Binding-site contacts:
Ligand atom C28 contacts residue PHE129 of chain 3.A at 3.0 Å (hydrophobic).
Ligand atom C11 contacts residue PHE140 of chain 3.A at 3.9 Å (hydrophobic).
Ligand atom O5 contacts residue ARG23 of chain 1.A at 4.0 Å.
Ligand atom O1 contacts residue PHE129 of chain 3.A at 3.9 Å.
Ligand atom C20 contacts residue TYR20 of chain 1.A at 3.5 Å (hydrophobic).
Ligand atom C20 contacts residue LEU24 of chain 1.A at 3.7 Å (hydrophobic).
Ligand atom O2 contacts residue PHE140 of chain 3.A at 3.9 Å.
Ligand atom O6 contacts residue PHE97 of chain 3.A at 3.6 Å.
Ligand atom C31 contacts residue PHE162 of chain 3.A at 3.8 Å (hydrophobic).
Ligand atom C22 contacts residue PHE140 of chain 3.A at 3.9 Å (hydrophobic).
Ligand atom C19 contacts residue PHE140 of chain 3.A at 3.9 Å (hydrophobic).
Ligand atom C32 contacts residue PHE162 of chain 3.A at 3.1 Å (hydrophobic).
Ligand atom O6 contacts residue HIS189 of chain 1.A at 2.4 Å (h-bond).
Ligand atom C17 contacts residue PHE140 of chain 3.A at 3.9 Å (hydrophobic).
Ligand atom C3 contacts residue TYR20 of chain 1.A at 3.8 Å (hydrophobic).
Ligand atom C20 contacts residue PHE19 of chain 1.A at 3.9 Å (hydrophobic).
Ligand atom C23 contacts residue PHE140 of chain 3.A at 3.7 Å (hydrophobic).
Ligand atom C27 contacts residue CYS86 of chain 3.A at 3.7 Å (hydrophobic).
Ligand atom C12 contacts residue PHE129 of chain 3.A at 3.8 Å (hydrophobic).
Ligand atom C27 contacts residue SER101 of chain 3.A at 3.7 Å.
Ligand atom C23 contacts residue PHE129 of chain 3.A at 3.9 Å (hydrophobic).
Ligand atom C18 contacts residue LEU154 of chain 3.A at 3.2 Å (hydrophobic).
Ligand atom C9 contacts residue PHE140 of chain 3.A at 3.9 Å (hydrophobic).
Ligand atom C7 contacts residue LEU24 of chain 1.A at 4.0 Å (hydrophobic).
Ligand atom C1 contacts residue THR88 of chain 3.A at 4.0 Å.
Ligand atom O1 contacts residue TYR20 of chain 1.A at 3.5 Å (h-bond).
Ligand atom C18 contacts residue HIS189 of chain 1.A at 3.4 Å.
Ligand atom C3 contacts residue HIS189 of chain 1.A at 3.5 Å.
Ligand atom C26 contacts residue CYS86 of chain 3.A at 3.9 Å (hydrophobic).
Ligand atom C1 contacts residue TYR20 of chain 1.A at 3.6 Å (hydrophobic).
Ligand atom C21 contacts residue PHE140 of chain 3.A at 3.1 Å (hydrophobic).
Ligand atom C5 contacts residue TYR20 of chain 1.A at 4.1 Å (hydrophobic).
Ligand atom C12 contacts residue PHE140 of chain 3.A at 3.1 Å (hydrophobic).
Ligand atom C2 contacts residue TYR20 of chain 1.A at 3.8 Å (hydrophobic).
Ligand atom C2 contacts residue PHE97 of chain 3.A at 3.8 Å (hydrophobic).
Ligand atom C14 contacts residue PHE140 of chain 3.A at 4.1 Å (hydrophobic).
Ligand atom O6 contacts residue TYR20 of chain 1.A at 2.8 Å (h-bond).
Ligand atom C2 contacts residue THR88 of chain 3.A at 3.5 Å.
Ligand atom C13 contacts residue PHE140 of chain 3.A at 3.8 Å (hydrophobic).
Ligand atom C15 contacts residue LEU24 of chain 1.A at 3.1 Å (hydrophobic).

Sequence of chain 1.A:
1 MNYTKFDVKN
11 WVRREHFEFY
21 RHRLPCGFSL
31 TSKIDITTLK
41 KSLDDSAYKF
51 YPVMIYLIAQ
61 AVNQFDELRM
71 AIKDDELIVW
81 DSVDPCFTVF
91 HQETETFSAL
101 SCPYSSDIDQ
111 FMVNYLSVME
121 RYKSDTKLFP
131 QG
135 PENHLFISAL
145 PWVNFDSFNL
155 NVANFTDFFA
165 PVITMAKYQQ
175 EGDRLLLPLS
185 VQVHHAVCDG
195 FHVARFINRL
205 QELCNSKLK

Sequence of chain 3.A:
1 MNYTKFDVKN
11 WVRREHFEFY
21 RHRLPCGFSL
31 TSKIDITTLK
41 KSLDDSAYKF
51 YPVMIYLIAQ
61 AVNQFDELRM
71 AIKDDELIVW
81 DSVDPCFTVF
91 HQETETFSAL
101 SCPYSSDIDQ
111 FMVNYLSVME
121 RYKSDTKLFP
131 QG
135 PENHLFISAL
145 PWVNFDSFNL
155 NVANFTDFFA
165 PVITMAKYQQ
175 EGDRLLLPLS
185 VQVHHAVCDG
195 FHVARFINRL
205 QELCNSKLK

The protein below binds the small molecule below.
Small molecule (SMILES): CC(=O)O[C@H]1C[C@@]2(C)[C@@H](C[C@@H](O)[C@H]3[C@@]4(C)CC[C@@H](O)[C@@H](C)[C@@H]4CC[C@@]32C)/C1=C(\CCC=C(C)C)C(=O)O